Binding-site contacts:
Ligand atom C1 contacts residue PRO252 of chain 22.A at 4.1 Å (hydrophobic).
Ligand atom C11 contacts residue ARG143 of chain 23.A at 3.9 Å.
Ligand atom O4 contacts residue TYR145 of chain 23.A at 4.1 Å.
Ligand atom N5 contacts residue TYR250 of chain 22.A at 3.9 Å.
Ligand atom C7 contacts residue TYR145 of chain 23.A at 3.9 Å (hydrophobic).
Ligand atom C10 contacts residue TYR250 of chain 22.A at 2.9 Å (hydrophobic).
Ligand atom C10 contacts residue TYR145 of chain 23.A at 3.6 Å (hydrophobic).
Ligand atom C1 contacts residue SER147 of chain 23.A at 3.6 Å.
Ligand atom O10 contacts residue ASN96 of chain 22.A at 4.3 Å.
Ligand atom C8 contacts residue ALA146 of chain 23.A at 4.4 Å (hydrophobic).
Ligand atom C4 contacts residue PRO252 of chain 22.A at 4.3 Å (hydrophobic).
Ligand atom C6 contacts residue TYR145 of chain 23.A at 3.4 Å (hydrophobic).
Ligand atom O4 contacts residue ASN251 of chain 22.A at 4.3 Å.
Ligand atom C4 contacts residue TYR250 of chain 22.A at 4.3 Å (hydrophobic).
Ligand atom O1A contacts residue ASN148 of chain 23.A at 4.5 Å.
Ligand atom O8 contacts residue ALA146 of chain 23.A at 3.4 Å.
Ligand atom C6 contacts residue ALA146 of chain 23.A at 4.3 Å (hydrophobic).
Ligand atom C11 contacts residue TYR250 of chain 22.A at 3.1 Å (hydrophobic).
Ligand atom O1B contacts residue ALA146 of chain 23.A at 4.3 Å.
Ligand atom O1B contacts residue SER147 of chain 23.A at 2.6 Å (h-bond).
Ligand atom O10 contacts residue TYR250 of chain 22.A at 2.3 Å (h-bond).
Ligand atom O1A contacts residue ALA146 of chain 23.A at 3.2 Å.
Ligand atom O1A contacts residue SER147 of chain 23.A at 3.1 Å (h-bond).
Ligand atom C4 contacts residue TYR145 of chain 23.A at 3.6 Å (hydrophobic).
Ligand atom C11 contacts residue TYR145 of chain 23.A at 3.8 Å (hydrophobic).
Ligand atom C1 contacts residue ALA146 of chain 23.A at 4.0 Å (hydrophobic).
Ligand atom C5 contacts residue TYR145 of chain 23.A at 3.4 Å (hydrophobic).
Ligand atom N5 contacts residue TYR145 of chain 23.A at 2.6 Å (h-bond).
Ligand atom C9 contacts residue TYR145 of chain 23.A at 4.2 Å (hydrophobic).
Ligand atom O9 contacts residue TYR145 of chain 23.A at 4.3 Å.
Ligand atom O4 contacts residue TYR250 of chain 22.A at 3.0 Å.
Ligand atom O4 contacts residue PRO252 of chain 22.A at 4.0 Å.
Ligand atom O1B contacts residue PRO252 of chain 22.A at 3.4 Å.
Ligand atom C3 contacts residue PRO252 of chain 22.A at 4.3 Å (hydrophobic).

Sequence of chain 22.A:
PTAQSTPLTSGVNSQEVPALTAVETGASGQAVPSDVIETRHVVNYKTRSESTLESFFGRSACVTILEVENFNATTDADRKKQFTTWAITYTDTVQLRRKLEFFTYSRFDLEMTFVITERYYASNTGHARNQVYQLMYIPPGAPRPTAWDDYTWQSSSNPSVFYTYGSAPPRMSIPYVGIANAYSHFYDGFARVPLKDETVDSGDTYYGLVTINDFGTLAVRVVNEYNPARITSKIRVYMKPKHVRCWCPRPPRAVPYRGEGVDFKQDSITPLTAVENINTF

Sequence of chain 23.A:
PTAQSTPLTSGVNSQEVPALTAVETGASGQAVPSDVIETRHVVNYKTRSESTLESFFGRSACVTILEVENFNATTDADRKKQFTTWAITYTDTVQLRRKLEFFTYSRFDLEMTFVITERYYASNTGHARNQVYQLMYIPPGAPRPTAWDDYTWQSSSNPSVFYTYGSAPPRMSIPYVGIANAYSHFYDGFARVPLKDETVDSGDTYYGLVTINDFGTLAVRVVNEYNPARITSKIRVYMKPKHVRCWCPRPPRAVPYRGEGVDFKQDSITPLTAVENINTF

This protein binds this small molecule.
Small molecule (SMILES): CCCCO[C@]1(C(=O)O)C[C@H](O)[C@@H](NC(C)=O)[C@H]([C@H](O)[C@H](O)CO)O1